Sequence of chain 1.A:
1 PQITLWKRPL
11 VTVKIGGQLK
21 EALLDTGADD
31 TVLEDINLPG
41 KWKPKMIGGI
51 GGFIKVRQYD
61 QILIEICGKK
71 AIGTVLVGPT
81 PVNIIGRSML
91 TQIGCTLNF

A protein and the small-molecule ligand that binds it are described below.
Small molecule (SMILES): CC(C)CN(C[C@@H](O)[C@H](Cc1ccccc1)NC(=O)O[C@H]1CO[C@H]2OCC[C@H]21)S(=O)(=O)c1ccc(N)cc1

Binding-site contacts:
Ligand atom C6 contacts residue ILE50 of chain 1.A at 3.7 Å (hydrophobic).
Ligand atom C17 contacts residue ASP25 of chain 1.B at 3.4 Å.
Ligand atom C16 contacts residue ASP25 of chain 1.B at 3.3 Å.
Ligand atom O9 contacts residue ILE50 of chain 1.A at 3.4 Å.
Ligand atom O10 contacts residue GLY49 of chain 1.B at 2.8 Å.
Ligand atom O18 contacts residue GLY27 of chain 1.A at 3.5 Å.
Ligand atom O28 contacts residue ASP29 of chain 1.A at 3.0 Å (salt-bridge).
Ligand atom C36 contacts residue GLY49 of chain 1.A at 3.4 Å.
Ligand atom C7 contacts residue ALA28 of chain 1.B at 3.3 Å (hydrophobic).
Ligand atom C33 contacts residue GLY27 of chain 1.A at 3.5 Å.
Ligand atom O18 contacts residue ASP25 of chain 1.A at 2.8 Å (salt-bridge).
Ligand atom C13 contacts residue GLY27 of chain 1.B at 3.5 Å.
Ligand atom N1 contacts residue ASP30 of chain 1.B at 2.9 Å (salt-bridge).
Ligand atom O10 contacts residue ILE50 of chain 1.A at 3.7 Å.
Ligand atom C12 contacts residue GLY27 of chain 1.B at 3.3 Å.
Ligand atom C15 contacts residue GLY27 of chain 1.B at 3.5 Å.
Ligand atom C35 contacts residue PRO81 of chain 1.B at 3.6 Å (hydrophobic).
Ligand atom C35 contacts residue VAL82 of chain 1.B at 3.5 Å (hydrophobic).
Ligand atom C7 contacts residue ILE84 of chain 1.B at 3.2 Å (hydrophobic).
Ligand atom O10 contacts residue GLY48 of chain 1.B at 3.7 Å.
Ligand atom O26 contacts residue ASP30 of chain 1.A at 3.6 Å (salt-bridge).
Ligand atom C16 contacts residue GLY27 of chain 1.B at 3.7 Å.
Ligand atom C29 contacts residue ASP29 of chain 1.A at 3.6 Å.
Ligand atom C7 contacts residue VAL32 of chain 1.B at 3.7 Å (hydrophobic).
Ligand atom C17 contacts residue ASP25 of chain 1.A at 3.5 Å.
Ligand atom C29 contacts residue GLY27 of chain 1.A at 3.5 Å.
Ligand atom C36 contacts residue ILE50 of chain 1.A at 3.7 Å (hydrophobic).
Ligand atom C32 contacts residue ASP25 of chain 1.B at 3.2 Å.
Ligand atom O23 contacts residue ALA28 of chain 1.A at 3.6 Å.
Ligand atom C31 contacts residue GLY48 of chain 1.A at 3.3 Å.
Ligand atom C34 contacts residue VAL82 of chain 1.B at 3.4 Å (hydrophobic).
Ligand atom C7 contacts residue ASP30 of chain 1.B at 3.5 Å.
Ligand atom N20 contacts residue GLY27 of chain 1.A at 3.3 Å (h-bond).
Ligand atom C4 contacts residue GLY48 of chain 1.B at 3.4 Å.
Ligand atom C6 contacts residue ILE84 of chain 1.B at 2.9 Å (hydrophobic).
Ligand atom O18 contacts residue ASP25 of chain 1.B at 2.6 Å (salt-bridge).
Ligand atom C36 contacts residue PRO81 of chain 1.B at 3.3 Å (hydrophobic).
Ligand atom C6 contacts residue ALA28 of chain 1.B at 3.5 Å (hydrophobic).
Ligand atom C30 contacts residue GLY48 of chain 1.A at 3.3 Å.
Ligand atom O26 contacts residue ASP29 of chain 1.A at 3.3 Å (salt-bridge).

Sequence of chain 1.B:
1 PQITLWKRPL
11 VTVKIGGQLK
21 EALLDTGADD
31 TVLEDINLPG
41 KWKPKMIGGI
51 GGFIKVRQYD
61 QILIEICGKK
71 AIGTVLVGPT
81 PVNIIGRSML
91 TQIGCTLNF